Sequence of chain 1.C:
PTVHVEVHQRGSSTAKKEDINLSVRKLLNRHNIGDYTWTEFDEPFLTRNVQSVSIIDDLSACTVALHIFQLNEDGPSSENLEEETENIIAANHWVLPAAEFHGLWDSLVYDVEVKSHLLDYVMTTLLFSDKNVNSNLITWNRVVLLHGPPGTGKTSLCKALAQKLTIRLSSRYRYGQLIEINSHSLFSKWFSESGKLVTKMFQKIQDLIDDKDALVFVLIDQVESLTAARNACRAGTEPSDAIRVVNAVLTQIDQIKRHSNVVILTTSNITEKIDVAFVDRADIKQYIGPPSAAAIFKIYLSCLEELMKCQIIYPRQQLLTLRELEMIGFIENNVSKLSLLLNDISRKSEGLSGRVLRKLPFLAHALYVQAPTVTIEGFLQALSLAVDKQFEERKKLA

This protein binds this small molecule.
Small molecule (SMILES): Nc1ncnc2c1ncn2[C@@H]1O[C@H](COP(=O)(O)OP(=O)(O)OP(O)(O)=S)[C@@H](O)[C@H]1O

Sequence of chain 1.D:
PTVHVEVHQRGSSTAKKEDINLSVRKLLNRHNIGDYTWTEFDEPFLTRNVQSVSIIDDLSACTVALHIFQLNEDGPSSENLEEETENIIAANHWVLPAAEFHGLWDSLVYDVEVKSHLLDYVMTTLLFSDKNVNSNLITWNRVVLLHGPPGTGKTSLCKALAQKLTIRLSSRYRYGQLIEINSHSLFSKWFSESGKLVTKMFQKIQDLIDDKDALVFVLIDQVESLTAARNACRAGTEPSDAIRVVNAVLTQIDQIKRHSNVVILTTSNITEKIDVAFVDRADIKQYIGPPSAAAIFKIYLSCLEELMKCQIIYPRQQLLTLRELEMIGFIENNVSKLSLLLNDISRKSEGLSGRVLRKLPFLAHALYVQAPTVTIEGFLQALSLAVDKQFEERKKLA

Binding-site contacts:
Ligand atom PB contacts residue GLY184 of chain 1.C at 3.2 Å.
Ligand atom C8 contacts residue ARG386 of chain 1.C at 3.1 Å.
Ligand atom O3A contacts residue LYS185 of chain 1.C at 3.2 Å (salt-bridge).
Ligand atom PG contacts residue ASN300 of chain 1.C at 2.5 Å.
Ligand atom O2B contacts residue THR186 of chain 1.C at 2.8 Å (h-bond).
Ligand atom S1G contacts residue ARG386 of chain 1.C at 2.9 Å (salt-bridge).
Ligand atom N1 contacts residue LEU139 of chain 1.C at 3.2 Å.
Ligand atom S1G contacts residue GLY182 of chain 1.C at 2.7 Å (h-bond).
Ligand atom C5' contacts residue ARG386 of chain 1.C at 3.1 Å.
Ligand atom O3A contacts residue ARG386 of chain 1.C at 2.6 Å (salt-bridge).
Ligand atom N1 contacts residue SER138 of chain 1.C at 3.0 Å (h-bond).
Ligand atom C4' contacts residue ARG386 of chain 1.C at 3.2 Å.
Ligand atom O1A contacts residue SER187 of chain 1.C at 1.3 Å (h-bond).
Ligand atom S1G contacts residue ASN300 of chain 1.C at 3.0 Å (h-bond).
Ligand atom C5 contacts residue THR183 of chain 1.C at 3.4 Å.
Ligand atom PG contacts residue ARG386 of chain 1.C at 3.0 Å.
Ligand atom O3A contacts residue GLY184 of chain 1.C at 3.0 Å.
Ligand atom O5' contacts residue SER187 of chain 1.C at 2.2 Å (h-bond).
Ligand atom O3B contacts residue ARG386 of chain 1.C at 2.9 Å (salt-bridge).
Ligand atom O1B contacts residue GLY184 of chain 1.C at 2.3 Å.
Ligand atom PA contacts residue SER187 of chain 1.C at 2.8 Å.
Ligand atom PB contacts residue LYS185 of chain 1.C at 2.6 Å.
Ligand atom O2G contacts residue ARG386 of chain 1.C at 2.8 Å (salt-bridge).
Ligand atom O1A contacts residue THR186 of chain 1.C at 2.4 Å.
Ligand atom O1A contacts residue GLY184 of chain 1.C at 2.9 Å (h-bond).
Ligand atom O2A contacts residue THR186 of chain 1.C at 3.0 Å.
Ligand atom N7 contacts residue THR183 of chain 1.C at 2.9 Å (h-bond).
Ligand atom C3' contacts residue SER187 of chain 1.C at 3.1 Å.
Ligand atom PB contacts residue THR186 of chain 1.C at 3.1 Å.
Ligand atom C2 contacts residue SER138 of chain 1.C at 3.0 Å.
Ligand atom O3B contacts residue ASN300 of chain 1.C at 3.2 Å (h-bond).
Ligand atom PB contacts residue ARG386 of chain 1.C at 3.3 Å.
Ligand atom N7 contacts residue GLY385 of chain 1.C at 3.4 Å.
Ligand atom C6 contacts residue LEU139 of chain 1.C at 3.3 Å (hydrophobic).
Ligand atom O1A contacts residue LYS185 of chain 1.C at 3.4 Å.
Ligand atom O3G contacts residue ASN300 of chain 1.C at 1.3 Å (h-bond).
Ligand atom O1B contacts residue THR186 of chain 1.C at 2.4 Å (h-bond).
Ligand atom S1G contacts residue ASP311 of chain 1.D at 3.0 Å (salt-bridge).
Ligand atom O1B contacts residue LYS185 of chain 1.C at 1.3 Å (salt-bridge).
Ligand atom C5' contacts residue SER187 of chain 1.C at 3.1 Å.